Sequence of chain 1.D:
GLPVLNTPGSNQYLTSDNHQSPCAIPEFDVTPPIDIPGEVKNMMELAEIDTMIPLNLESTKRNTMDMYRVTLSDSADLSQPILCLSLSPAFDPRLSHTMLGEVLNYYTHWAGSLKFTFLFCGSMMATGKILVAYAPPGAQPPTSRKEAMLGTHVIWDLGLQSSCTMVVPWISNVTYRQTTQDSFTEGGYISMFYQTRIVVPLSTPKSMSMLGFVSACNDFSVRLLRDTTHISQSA

Binding-site contacts:
Ligand atom C22 contacts residue TYR110 of chain 5.B at 3.3 Å (hydrophobic).
Ligand atom C3 contacts residue TYR157 of chain 5.B at 3.4 Å (hydrophobic).
Ligand atom C4 contacts residue ALA24 of chain 5.D at 3.9 Å (hydrophobic).
Ligand atom C8 contacts residue TYR157 of chain 5.B at 3.4 Å (hydrophobic).
Ligand atom C18 contacts residue TYR110 of chain 5.B at 3.8 Å (hydrophobic).
Ligand atom C25 contacts residue THR109 of chain 5.B at 3.2 Å.
Ligand atom C3 contacts residue PRO179 of chain 5.B at 3.6 Å (hydrophobic).
Ligand atom N4 contacts residue ILE192 of chain 5.B at 3.6 Å.
Ligand atom O23 contacts residue PHE236 of chain 5.B at 3.3 Å.
Ligand atom C1 contacts residue ILE181 of chain 5.B at 3.5 Å (hydrophobic).
Ligand atom C21 contacts residue TYR203 of chain 5.B at 3.7 Å (hydrophobic).
Ligand atom O24 contacts residue THR109 of chain 5.B at 3.6 Å.
Ligand atom C22 contacts residue PHE236 of chain 5.B at 3.3 Å (hydrophobic).
Ligand atom C7 contacts residue TYR157 of chain 5.B at 3.5 Å (hydrophobic).
Ligand atom C17 contacts residue MET130 of chain 5.B at 3.7 Å (hydrophobic).
Ligand atom C10 contacts residue ILE108 of chain 5.B at 3.5 Å (hydrophobic).
Ligand atom N6 contacts residue VAL194 of chain 5.B at 3.6 Å.
Ligand atom C13 contacts residue PHE236 of chain 5.B at 3.8 Å (hydrophobic).
Ligand atom N3 contacts residue ILE192 of chain 5.B at 3.7 Å.
Ligand atom O24 contacts residue TYR110 of chain 5.B at 3.3 Å.
Ligand atom C7 contacts residue ILE25 of chain 5.D at 3.8 Å (hydrophobic).
Ligand atom C10 contacts residue PHE132 of chain 5.B at 3.7 Å (hydrophobic).
Ligand atom O23 contacts residue TYR110 of chain 5.B at 3.5 Å.
Ligand atom O15 contacts residue MET130 of chain 5.B at 3.8 Å.
Ligand atom C9 contacts residue VAL194 of chain 5.B at 3.8 Å (hydrophobic).
Ligand atom C3 contacts residue ALA24 of chain 5.D at 3.6 Å (hydrophobic).
Ligand atom C13 contacts residue ILE108 of chain 5.B at 3.6 Å (hydrophobic).
Ligand atom N4 contacts residue LEU239 of chain 5.B at 3.6 Å.
Ligand atom C8 contacts residue VAL194 of chain 5.B at 3.8 Å (hydrophobic).
Ligand atom C19 contacts residue TYR110 of chain 5.B at 3.8 Å (hydrophobic).
Ligand atom C19 contacts residue PHE236 of chain 5.B at 3.6 Å (hydrophobic).
Ligand atom O24 contacts residue PHE236 of chain 5.B at 3.9 Å.
Ligand atom N3 contacts residue LEU239 of chain 5.B at 3.8 Å.
Ligand atom C12 contacts residue PHE236 of chain 5.B at 3.7 Å (hydrophobic).
Ligand atom C11 contacts residue PHE132 of chain 5.B at 3.5 Å (hydrophobic).
Ligand atom C7 contacts residue VAL194 of chain 5.B at 3.6 Å (hydrophobic).
Ligand atom C4 contacts residue TYR157 of chain 5.B at 3.5 Å (hydrophobic).
Ligand atom C20 contacts residue PHE236 of chain 5.B at 3.4 Å (hydrophobic).
Ligand atom C1 contacts residue ILE155 of chain 5.B at 3.8 Å (hydrophobic).
Ligand atom C16 contacts residue MET130 of chain 5.B at 3.8 Å (hydrophobic).

This protein binds this small molecule.
Small molecule (SMILES): CCOC(=O)c1ccc(OCCCC2CCN(c3ccc(C)nn3)CC2)cc1

Sequence of chain 5.D:
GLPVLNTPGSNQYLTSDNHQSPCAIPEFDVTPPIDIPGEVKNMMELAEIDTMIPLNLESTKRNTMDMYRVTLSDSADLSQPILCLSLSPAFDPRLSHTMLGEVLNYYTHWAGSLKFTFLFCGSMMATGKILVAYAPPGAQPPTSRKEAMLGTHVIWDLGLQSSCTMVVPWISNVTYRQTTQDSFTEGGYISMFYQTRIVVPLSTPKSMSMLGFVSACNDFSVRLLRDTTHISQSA

Sequence of chain 5.B:
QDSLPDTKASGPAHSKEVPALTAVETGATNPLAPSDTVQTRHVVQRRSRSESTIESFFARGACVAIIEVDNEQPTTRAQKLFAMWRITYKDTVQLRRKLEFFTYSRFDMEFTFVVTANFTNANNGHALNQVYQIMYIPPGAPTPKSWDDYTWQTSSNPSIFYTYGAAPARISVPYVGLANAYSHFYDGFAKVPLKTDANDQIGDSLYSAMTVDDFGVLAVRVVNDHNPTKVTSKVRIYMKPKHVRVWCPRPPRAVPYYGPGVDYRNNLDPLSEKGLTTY